Binding-site contacts:
Ligand atom C23 contacts residue TRP56 of chain 5.A at 3.9 Å (hydrophobic).
Ligand atom O27 contacts residue PHE47 of chain 5.A at 3.5 Å.
Ligand atom C18 contacts residue PHE104 of chain 5.A at 3.6 Å (hydrophobic).
Ligand atom O11 contacts residue ASP46 of chain 5.A at 3.8 Å.
Ligand atom O27 contacts residue ILE48 of chain 5.A at 3.0 Å (h-bond).
Ligand atom O01 contacts residue PHE104 of chain 5.A at 3.5 Å.
Ligand atom C04 contacts residue PHE44 of chain 5.A at 3.7 Å (hydrophobic).
Ligand atom O27 contacts residue ASP46 of chain 5.A at 3.6 Å (salt-bridge).
Ligand atom C04 contacts residue ASP46 of chain 5.A at 3.5 Å.
Ligand atom C16 contacts residue TRP56 of chain 5.A at 3.9 Å (hydrophobic).
Ligand atom C05 contacts residue ASP46 of chain 5.A at 3.6 Å.
Ligand atom C09 contacts residue PHE44 of chain 5.A at 3.8 Å (hydrophobic).
Ligand atom C06 contacts residue PHE44 of chain 5.A at 3.4 Å (hydrophobic).
Ligand atom C20 contacts residue ALA53 of chain 5.A at 3.4 Å (hydrophobic).
Ligand atom C21 contacts residue VAL60 of chain 5.A at 3.8 Å (hydrophobic).
Ligand atom C25 contacts residue SER103 of chain 5.A at 3.4 Å.
Ligand atom C18 contacts residue TRP56 of chain 5.A at 3.8 Å (hydrophobic).
Ligand atom C09 contacts residue ASP46 of chain 5.A at 3.7 Å.
Ligand atom C19 contacts residue ALA53 of chain 5.A at 3.6 Å (hydrophobic).
Ligand atom C25 contacts residue TRP56 of chain 5.A at 3.4 Å (hydrophobic).
Ligand atom O01 contacts residue PHE47 of chain 5.A at 3.3 Å.
Ligand atom N10 contacts residue ASP46 of chain 5.A at 2.7 Å (salt-bridge).
Ligand atom C21 contacts residue ARG57 of chain 5.A at 3.9 Å.
Ligand atom C14 contacts residue PHE44 of chain 5.A at 3.6 Å (hydrophobic).
Ligand atom C24 contacts residue TRP56 of chain 5.A at 3.4 Å (hydrophobic).
Ligand atom C03 contacts residue PHE44 of chain 5.A at 3.7 Å (hydrophobic).
Ligand atom N07 contacts residue PHE44 of chain 5.A at 3.3 Å.
Ligand atom N10 contacts residue PHE44 of chain 5.A at 3.6 Å.
Ligand atom C19 contacts residue TRP56 of chain 5.A at 3.8 Å (hydrophobic).
Ligand atom O12 contacts residue SER141 of chain 5.A at 3.2 Å.
Ligand atom C25 contacts residue PHE422 of chain 5.A at 3.6 Å (hydrophobic).
Ligand atom C24 contacts residue SER103 of chain 5.A at 3.5 Å.
Ligand atom C21 contacts residue LEU83 of chain 5.A at 3.8 Å (hydrophobic).
Ligand atom C13 contacts residue PHE104 of chain 5.A at 3.8 Å (hydrophobic).
Ligand atom C13 contacts residue PHE44 of chain 5.A at 3.5 Å (hydrophobic).
Ligand atom C05 contacts residue PHE44 of chain 5.A at 3.4 Å (hydrophobic).
Ligand atom C17 contacts residue PHE104 of chain 5.A at 3.6 Å (hydrophobic).
Ligand atom C19 contacts residue PHE104 of chain 5.A at 3.7 Å (hydrophobic).
Ligand atom C08 contacts residue PHE44 of chain 5.A at 3.6 Å (hydrophobic).
Ligand atom C22 contacts residue LEU83 of chain 5.A at 3.8 Å (hydrophobic).

This protein binds this small molecule.
Small molecule (SMILES): CN(c1ccc2ccccc2c1)S(=O)(=O)c1ccc2[nH]c(=O)c(=O)[nH]c2c1

Sequence of chain 5.A:
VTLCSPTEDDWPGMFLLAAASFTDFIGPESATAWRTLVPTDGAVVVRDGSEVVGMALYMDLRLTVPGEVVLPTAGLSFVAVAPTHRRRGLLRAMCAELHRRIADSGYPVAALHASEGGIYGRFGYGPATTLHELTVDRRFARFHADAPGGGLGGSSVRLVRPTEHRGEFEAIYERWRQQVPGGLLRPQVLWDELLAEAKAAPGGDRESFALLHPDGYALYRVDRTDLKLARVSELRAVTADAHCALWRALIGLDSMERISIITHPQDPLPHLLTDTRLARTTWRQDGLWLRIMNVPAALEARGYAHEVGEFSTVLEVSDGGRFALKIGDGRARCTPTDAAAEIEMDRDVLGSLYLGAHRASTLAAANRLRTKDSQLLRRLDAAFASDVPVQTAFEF